A small-molecule ligand and the protein it binds are described below.
Small molecule (SMILES): CC(=O)N[C@H]1[C@H](O[C@H]2[C@H](O)[C@@H](NC(C)=O)CO[C@@H]2CO)O[C@H](CO)[C@@H](O)[C@@H]1O

Binding-site contacts:
Ligand atom N2 contacts residue TYR28 of chain 1.A at 3.3 Å.
Ligand atom C2 contacts residue TYR28 of chain 1.A at 4.2 Å (hydrophobic).
Ligand atom O4 contacts residue ASN61 of chain 1.A at 4.5 Å.
Ligand atom C6 contacts residue ASN30 of chain 1.A at 4.2 Å.
Ligand atom C1 contacts residue ASN61 of chain 1.A at 1.4 Å.
Ligand atom O3 contacts residue ASN61 of chain 1.A at 4.2 Å.
Ligand atom C7 contacts residue TYR28 of chain 1.A at 4.1 Å (hydrophobic).
Ligand atom C6 contacts residue ASN61 of chain 1.A at 4.3 Å.
Ligand atom C4 contacts residue ASN61 of chain 1.A at 4.1 Å.
Ligand atom O7 contacts residue ASN61 of chain 1.A at 3.7 Å.
Ligand atom N2 contacts residue ASN61 of chain 1.A at 2.9 Å (h-bond).
Ligand atom O5 contacts residue ASN61 of chain 1.A at 2.3 Å (h-bond).
Ligand atom C3 contacts residue ASN61 of chain 1.A at 3.8 Å.
Ligand atom O6 contacts residue ASN30 of chain 1.A at 4.0 Å.
Ligand atom C5 contacts residue ASN61 of chain 1.A at 3.6 Å.
Ligand atom O5 contacts residue ASN30 of chain 1.A at 4.4 Å.
Ligand atom C7 contacts residue ASN61 of chain 1.A at 3.5 Å.
Ligand atom C2 contacts residue ASN61 of chain 1.A at 2.4 Å.
Ligand atom C8 contacts residue TYR28 of chain 1.A at 3.7 Å (hydrophobic).

Sequence of chain 1.A:
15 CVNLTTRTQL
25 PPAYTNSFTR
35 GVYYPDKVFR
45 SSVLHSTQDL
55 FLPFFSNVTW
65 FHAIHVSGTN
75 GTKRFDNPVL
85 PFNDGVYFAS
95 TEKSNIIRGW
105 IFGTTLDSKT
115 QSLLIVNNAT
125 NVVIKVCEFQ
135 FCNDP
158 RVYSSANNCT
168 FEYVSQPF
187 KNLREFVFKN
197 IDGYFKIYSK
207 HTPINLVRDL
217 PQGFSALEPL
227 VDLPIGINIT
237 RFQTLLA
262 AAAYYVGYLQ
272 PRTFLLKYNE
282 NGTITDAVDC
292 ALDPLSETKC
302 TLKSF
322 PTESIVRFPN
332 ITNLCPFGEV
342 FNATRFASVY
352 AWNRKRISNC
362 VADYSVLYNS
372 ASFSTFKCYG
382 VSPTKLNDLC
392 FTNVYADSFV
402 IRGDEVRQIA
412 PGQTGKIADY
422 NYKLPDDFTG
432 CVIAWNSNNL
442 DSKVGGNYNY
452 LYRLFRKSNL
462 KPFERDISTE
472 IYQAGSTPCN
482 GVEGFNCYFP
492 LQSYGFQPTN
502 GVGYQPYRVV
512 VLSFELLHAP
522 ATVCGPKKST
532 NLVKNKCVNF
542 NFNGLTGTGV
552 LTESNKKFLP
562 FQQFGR